This protein binds this small molecule.
Small molecule (SMILES): CC(=O)N[C@H]1[C@H](O[C@H]2[C@H](O)[C@@H](NC(C)=O)CO[C@@H]2CO)O[C@H](CO)[C@@H](O)[C@@H]1O

Binding-site contacts:
Ligand atom C8 contacts residue ASN299 of chain 1.A at 3.7 Å.
Ligand atom C3 contacts residue ASN299 of chain 1.A at 3.9 Å.
Ligand atom C7 contacts residue LYS315 of chain 1.A at 4.3 Å.
Ligand atom C7 contacts residue GLN40 of chain 1.A at 3.8 Å.
Ligand atom N2 contacts residue ASN299 of chain 1.A at 3.0 Å (h-bond).
Ligand atom C5 contacts residue ASN299 of chain 1.A at 3.7 Å.
Ligand atom O6 contacts residue THR39 of chain 1.A at 3.7 Å.
Ligand atom C4 contacts residue ASN299 of chain 1.A at 4.3 Å.
Ligand atom O5 contacts residue ASN299 of chain 1.A at 2.5 Å (h-bond).
Ligand atom C1 contacts residue ASN299 of chain 1.A at 1.5 Å.
Ligand atom O5 contacts residue LYS315 of chain 1.A at 3.8 Å.
Ligand atom C1 contacts residue LYS315 of chain 1.A at 4.5 Å.
Ligand atom O5 contacts residue THR39 of chain 1.A at 3.6 Å.
Ligand atom C8 contacts residue GLN40 of chain 1.A at 3.3 Å.
Ligand atom C1 contacts residue SER314 of chain 1.A at 4.5 Å.
Ligand atom O6 contacts residue LYS315 of chain 1.A at 2.6 Å (salt-bridge).
Ligand atom C8 contacts residue THR39 of chain 1.A at 3.7 Å.
Ligand atom C5 contacts residue LYS315 of chain 1.A at 4.4 Å.
Ligand atom C1 contacts residue THR39 of chain 1.A at 3.9 Å.
Ligand atom O7 contacts residue GLN40 of chain 1.A at 3.4 Å (h-bond).
Ligand atom O5 contacts residue SER314 of chain 1.A at 4.4 Å.
Ligand atom C2 contacts residue ASN299 of chain 1.A at 2.5 Å.
Ligand atom C2 contacts residue LYS315 of chain 1.A at 4.2 Å.
Ligand atom C6 contacts residue THR39 of chain 1.A at 4.3 Å.
Ligand atom C7 contacts residue ASN299 of chain 1.A at 3.7 Å.
Ligand atom O7 contacts residue LYS315 of chain 1.A at 3.3 Å (salt-bridge).
Ligand atom C6 contacts residue LYS315 of chain 1.A at 3.9 Å.
Ligand atom C5 contacts residue THR39 of chain 1.A at 3.8 Å.
Ligand atom O7 contacts residue ASN299 of chain 1.A at 4.2 Å.
Ligand atom C8 contacts residue VAL300 of chain 1.A at 4.3 Å (hydrophobic).

Sequence of chain 1.A:
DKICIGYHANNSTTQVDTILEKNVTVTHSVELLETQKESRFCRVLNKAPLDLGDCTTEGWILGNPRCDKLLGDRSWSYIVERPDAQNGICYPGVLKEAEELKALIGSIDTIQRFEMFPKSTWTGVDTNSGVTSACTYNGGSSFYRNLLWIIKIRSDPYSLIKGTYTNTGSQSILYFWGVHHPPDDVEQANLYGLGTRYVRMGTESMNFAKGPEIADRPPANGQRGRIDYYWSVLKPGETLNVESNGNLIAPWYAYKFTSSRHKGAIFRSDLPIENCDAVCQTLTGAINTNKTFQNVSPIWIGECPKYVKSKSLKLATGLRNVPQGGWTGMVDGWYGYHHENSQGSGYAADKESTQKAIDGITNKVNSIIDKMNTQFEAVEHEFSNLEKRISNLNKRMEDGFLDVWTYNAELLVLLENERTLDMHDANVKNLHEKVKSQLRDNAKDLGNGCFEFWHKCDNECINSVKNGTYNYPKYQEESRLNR